The small molecule below binds the protein below.
Small molecule (SMILES): CC(=O)N[C@@H]1[C@@H](O)[C@H](O)[C@@H](CO)O[C@H]1O

Binding-site contacts:
Ligand atom C6 contacts residue SER806 of chain 1.C at 3.8 Å.
Ligand atom O5 contacts residue SER806 of chain 1.C at 3.2 Å (h-bond).
Ligand atom C1 contacts residue ASN804 of chain 1.C at 1.4 Å.
Ligand atom C2 contacts residue ASN804 of chain 1.C at 2.4 Å.
Ligand atom C5 contacts residue SER806 of chain 1.C at 3.7 Å.
Ligand atom C5 contacts residue ASN804 of chain 1.C at 3.6 Å.
Ligand atom C7 contacts residue ASN804 of chain 1.C at 3.7 Å.
Ligand atom O7 contacts residue ASN804 of chain 1.C at 4.0 Å.
Ligand atom C3 contacts residue ASN804 of chain 1.C at 3.8 Å.
Ligand atom C4 contacts residue ASN804 of chain 1.C at 4.2 Å.
Ligand atom C1 contacts residue SER806 of chain 1.C at 3.6 Å.
Ligand atom O6 contacts residue SER806 of chain 1.C at 4.4 Å.
Ligand atom O5 contacts residue ASN804 of chain 1.C at 2.4 Å (h-bond).
Ligand atom N2 contacts residue ASN804 of chain 1.C at 2.9 Å (h-bond).

Sequence of chain 1.C:
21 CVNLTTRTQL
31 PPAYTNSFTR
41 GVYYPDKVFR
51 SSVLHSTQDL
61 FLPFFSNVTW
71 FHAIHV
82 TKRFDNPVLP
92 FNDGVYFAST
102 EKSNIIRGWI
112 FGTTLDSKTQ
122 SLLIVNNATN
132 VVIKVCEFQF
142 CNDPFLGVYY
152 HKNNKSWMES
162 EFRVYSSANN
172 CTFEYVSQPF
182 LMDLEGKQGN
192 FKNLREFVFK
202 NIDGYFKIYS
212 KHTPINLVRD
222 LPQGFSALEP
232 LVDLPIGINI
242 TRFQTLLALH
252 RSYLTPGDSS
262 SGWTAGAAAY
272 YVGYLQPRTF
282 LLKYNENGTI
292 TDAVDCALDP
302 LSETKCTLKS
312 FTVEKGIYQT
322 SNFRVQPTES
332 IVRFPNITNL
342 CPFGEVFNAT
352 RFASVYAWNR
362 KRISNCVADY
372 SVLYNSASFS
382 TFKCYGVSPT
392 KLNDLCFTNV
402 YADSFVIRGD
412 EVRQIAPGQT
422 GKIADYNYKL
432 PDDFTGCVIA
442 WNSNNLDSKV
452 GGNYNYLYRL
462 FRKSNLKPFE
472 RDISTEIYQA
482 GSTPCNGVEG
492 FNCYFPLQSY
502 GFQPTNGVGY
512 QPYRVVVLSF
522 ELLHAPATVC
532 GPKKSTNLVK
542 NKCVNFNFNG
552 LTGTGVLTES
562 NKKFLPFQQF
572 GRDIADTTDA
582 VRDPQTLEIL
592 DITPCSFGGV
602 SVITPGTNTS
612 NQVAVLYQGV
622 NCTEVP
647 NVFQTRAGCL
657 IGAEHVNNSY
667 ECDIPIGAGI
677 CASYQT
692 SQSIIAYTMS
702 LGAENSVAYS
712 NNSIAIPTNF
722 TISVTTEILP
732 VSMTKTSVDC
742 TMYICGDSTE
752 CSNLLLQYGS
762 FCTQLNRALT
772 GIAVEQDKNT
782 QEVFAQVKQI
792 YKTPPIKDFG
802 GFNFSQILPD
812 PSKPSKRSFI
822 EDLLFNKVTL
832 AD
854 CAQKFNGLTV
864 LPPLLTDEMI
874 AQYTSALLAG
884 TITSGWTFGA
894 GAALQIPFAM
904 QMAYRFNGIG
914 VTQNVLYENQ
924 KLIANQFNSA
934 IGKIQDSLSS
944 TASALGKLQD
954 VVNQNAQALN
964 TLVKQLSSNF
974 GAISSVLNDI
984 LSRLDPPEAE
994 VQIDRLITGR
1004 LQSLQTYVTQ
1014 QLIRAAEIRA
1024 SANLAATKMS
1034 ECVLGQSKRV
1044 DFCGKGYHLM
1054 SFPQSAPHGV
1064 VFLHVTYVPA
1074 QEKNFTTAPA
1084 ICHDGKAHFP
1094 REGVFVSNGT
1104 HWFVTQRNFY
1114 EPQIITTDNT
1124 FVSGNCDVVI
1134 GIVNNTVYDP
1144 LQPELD